The protein below binds the small molecule below.
Small molecule (SMILES): CC(=O)N[C@H]1[C@H](O[C@H]2[C@H](O)[C@@H](NC(C)=O)CO[C@@H]2CO)O[C@H](CO)[C@@H](O)[C@@H]1O

Binding-site contacts:
Ligand atom C1 contacts residue THR186 of chain 2.B at 4.3 Å.
Ligand atom O3 contacts residue ASP229 of chain 2.B at 3.9 Å.
Ligand atom C3 contacts residue ASP229 of chain 2.B at 3.5 Å.
Ligand atom C3 contacts residue ASN183 of chain 2.B at 3.7 Å.
Ligand atom O5 contacts residue THR186 of chain 2.B at 3.7 Å.
Ligand atom O7 contacts residue ASP229 of chain 2.B at 3.9 Å.
Ligand atom O5 contacts residue THR185 of chain 2.B at 4.2 Å.
Ligand atom C1 contacts residue ASN183 of chain 2.B at 1.5 Å.
Ligand atom N2 contacts residue ASP229 of chain 2.B at 2.5 Å (salt-bridge).
Ligand atom O5 contacts residue ASN183 of chain 2.B at 2.5 Å (h-bond).
Ligand atom C2 contacts residue ASN183 of chain 2.B at 2.5 Å.
Ligand atom C8 contacts residue ASN183 of chain 2.B at 4.5 Å.
Ligand atom C8 contacts residue ASP229 of chain 2.B at 4.3 Å.
Ligand atom N2 contacts residue ASN183 of chain 2.B at 2.7 Å (h-bond).
Ligand atom C5 contacts residue THR186 of chain 2.B at 4.1 Å.
Ligand atom C7 contacts residue ASN183 of chain 2.B at 3.1 Å.
Ligand atom C2 contacts residue ASP229 of chain 2.B at 3.5 Å.
Ligand atom C6 contacts residue ASN183 of chain 2.B at 4.2 Å.
Ligand atom C6 contacts residue THR186 of chain 2.B at 3.7 Å.
Ligand atom C7 contacts residue ASP229 of chain 2.B at 3.4 Å.
Ligand atom O5 contacts residue ASP229 of chain 2.B at 4.3 Å.
Ligand atom C1 contacts residue ASP229 of chain 2.B at 4.0 Å.
Ligand atom C5 contacts residue ASN183 of chain 2.B at 3.7 Å.
Ligand atom O7 contacts residue ASN183 of chain 2.B at 3.0 Å (h-bond).
Ligand atom C4 contacts residue ASN183 of chain 2.B at 4.3 Å.

Sequence of chain 2.B:
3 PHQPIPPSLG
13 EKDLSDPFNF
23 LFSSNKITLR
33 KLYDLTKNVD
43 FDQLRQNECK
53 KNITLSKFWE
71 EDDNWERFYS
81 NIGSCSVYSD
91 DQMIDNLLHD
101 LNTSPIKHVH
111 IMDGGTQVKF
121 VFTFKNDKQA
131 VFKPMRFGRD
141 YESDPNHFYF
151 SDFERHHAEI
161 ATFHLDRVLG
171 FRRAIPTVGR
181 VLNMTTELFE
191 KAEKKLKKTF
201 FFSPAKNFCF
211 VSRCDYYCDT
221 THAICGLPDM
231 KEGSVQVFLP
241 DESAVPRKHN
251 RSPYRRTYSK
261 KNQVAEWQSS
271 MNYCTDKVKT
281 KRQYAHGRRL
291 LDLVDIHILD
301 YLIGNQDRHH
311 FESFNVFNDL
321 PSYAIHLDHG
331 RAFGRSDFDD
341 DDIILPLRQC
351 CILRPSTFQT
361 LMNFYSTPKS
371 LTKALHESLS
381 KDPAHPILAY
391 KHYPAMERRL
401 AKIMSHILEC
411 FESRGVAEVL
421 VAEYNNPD